Sequence of chain 1.C:
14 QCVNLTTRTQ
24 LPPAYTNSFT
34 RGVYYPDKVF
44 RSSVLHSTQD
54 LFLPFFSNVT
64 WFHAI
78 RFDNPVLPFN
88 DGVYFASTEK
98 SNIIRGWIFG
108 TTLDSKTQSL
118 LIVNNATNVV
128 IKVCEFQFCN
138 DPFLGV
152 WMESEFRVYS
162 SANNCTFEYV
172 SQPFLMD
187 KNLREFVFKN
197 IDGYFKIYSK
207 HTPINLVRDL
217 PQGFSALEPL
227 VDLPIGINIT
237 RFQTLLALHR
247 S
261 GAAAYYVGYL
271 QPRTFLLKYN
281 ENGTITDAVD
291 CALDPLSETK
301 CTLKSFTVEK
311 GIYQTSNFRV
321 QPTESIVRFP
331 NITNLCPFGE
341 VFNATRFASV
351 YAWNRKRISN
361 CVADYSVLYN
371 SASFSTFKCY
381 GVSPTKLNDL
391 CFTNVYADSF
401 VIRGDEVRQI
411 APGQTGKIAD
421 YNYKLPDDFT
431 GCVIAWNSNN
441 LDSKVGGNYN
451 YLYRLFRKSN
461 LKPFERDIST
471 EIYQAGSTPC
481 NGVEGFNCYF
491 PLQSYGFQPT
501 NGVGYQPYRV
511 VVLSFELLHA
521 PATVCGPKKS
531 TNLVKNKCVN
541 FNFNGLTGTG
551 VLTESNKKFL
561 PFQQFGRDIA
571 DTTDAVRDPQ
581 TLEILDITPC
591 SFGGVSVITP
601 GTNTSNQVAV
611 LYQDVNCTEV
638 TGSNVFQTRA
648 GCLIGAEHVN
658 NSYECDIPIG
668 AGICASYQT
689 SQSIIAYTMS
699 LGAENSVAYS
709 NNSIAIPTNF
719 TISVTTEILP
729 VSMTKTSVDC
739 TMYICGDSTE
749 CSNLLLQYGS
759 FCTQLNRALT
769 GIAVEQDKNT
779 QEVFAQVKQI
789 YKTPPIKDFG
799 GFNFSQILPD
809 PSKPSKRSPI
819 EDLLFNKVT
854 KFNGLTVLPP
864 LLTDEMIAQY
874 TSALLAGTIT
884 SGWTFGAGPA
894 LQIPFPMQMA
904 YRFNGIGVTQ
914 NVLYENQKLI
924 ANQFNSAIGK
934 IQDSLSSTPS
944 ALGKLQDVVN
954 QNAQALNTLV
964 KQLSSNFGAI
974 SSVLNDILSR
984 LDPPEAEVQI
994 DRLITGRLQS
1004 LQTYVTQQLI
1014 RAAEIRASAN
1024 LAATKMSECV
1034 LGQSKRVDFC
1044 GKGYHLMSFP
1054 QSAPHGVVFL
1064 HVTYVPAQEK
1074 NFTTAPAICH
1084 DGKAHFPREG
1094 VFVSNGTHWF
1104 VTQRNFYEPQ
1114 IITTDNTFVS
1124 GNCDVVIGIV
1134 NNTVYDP

Sequence of chain 1.B:
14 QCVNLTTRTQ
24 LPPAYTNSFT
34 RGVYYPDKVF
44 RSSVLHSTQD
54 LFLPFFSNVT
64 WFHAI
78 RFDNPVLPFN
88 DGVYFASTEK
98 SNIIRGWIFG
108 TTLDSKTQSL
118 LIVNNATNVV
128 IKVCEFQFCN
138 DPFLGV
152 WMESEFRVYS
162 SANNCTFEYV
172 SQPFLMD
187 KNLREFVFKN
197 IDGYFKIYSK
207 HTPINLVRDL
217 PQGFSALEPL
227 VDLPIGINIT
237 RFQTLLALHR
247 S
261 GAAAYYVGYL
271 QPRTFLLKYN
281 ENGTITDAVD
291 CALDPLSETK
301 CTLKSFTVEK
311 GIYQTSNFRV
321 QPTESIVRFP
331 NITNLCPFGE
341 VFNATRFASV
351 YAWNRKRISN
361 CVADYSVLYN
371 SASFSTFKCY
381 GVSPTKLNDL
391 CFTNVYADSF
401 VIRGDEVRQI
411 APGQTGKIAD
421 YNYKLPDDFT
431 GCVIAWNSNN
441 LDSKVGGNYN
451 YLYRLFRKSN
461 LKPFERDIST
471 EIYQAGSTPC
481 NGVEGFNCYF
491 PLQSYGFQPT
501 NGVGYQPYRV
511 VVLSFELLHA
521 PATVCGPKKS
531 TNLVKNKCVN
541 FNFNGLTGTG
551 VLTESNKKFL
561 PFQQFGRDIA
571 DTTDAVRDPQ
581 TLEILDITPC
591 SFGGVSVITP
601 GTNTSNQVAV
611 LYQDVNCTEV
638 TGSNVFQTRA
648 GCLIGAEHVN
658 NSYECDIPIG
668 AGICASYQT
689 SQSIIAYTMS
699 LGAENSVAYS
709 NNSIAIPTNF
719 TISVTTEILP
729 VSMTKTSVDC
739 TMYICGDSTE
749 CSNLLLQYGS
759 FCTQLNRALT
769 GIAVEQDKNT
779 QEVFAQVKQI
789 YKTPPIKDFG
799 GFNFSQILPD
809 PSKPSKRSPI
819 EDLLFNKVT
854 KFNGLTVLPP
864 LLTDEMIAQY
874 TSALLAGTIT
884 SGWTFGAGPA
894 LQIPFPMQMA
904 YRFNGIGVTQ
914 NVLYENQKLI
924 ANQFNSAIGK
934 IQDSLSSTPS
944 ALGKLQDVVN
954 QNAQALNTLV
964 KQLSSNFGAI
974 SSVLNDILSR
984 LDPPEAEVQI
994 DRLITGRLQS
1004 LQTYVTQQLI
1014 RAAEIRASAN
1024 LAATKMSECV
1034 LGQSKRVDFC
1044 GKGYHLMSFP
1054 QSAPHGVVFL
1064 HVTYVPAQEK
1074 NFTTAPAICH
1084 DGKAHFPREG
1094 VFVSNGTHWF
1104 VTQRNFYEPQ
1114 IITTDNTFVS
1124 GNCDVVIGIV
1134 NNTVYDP

A small-molecule ligand and the protein it binds are described below.
Small molecule (SMILES): CC(=O)N[C@@H]1[C@@H](O)[C@H](O)[C@@H](CO)O[C@H]1O

Binding-site contacts:
Ligand atom O7 contacts residue ASN165 of chain 1.B at 3.5 Å (h-bond).
Ligand atom C3 contacts residue ASN165 of chain 1.B at 3.8 Å.
Ligand atom C8 contacts residue GLU132 of chain 1.B at 3.6 Å.
Ligand atom C1 contacts residue ASN165 of chain 1.B at 1.4 Å.
Ligand atom C6 contacts residue THR167 of chain 1.B at 2.8 Å.
Ligand atom C8 contacts residue ASN165 of chain 1.B at 4.1 Å.
Ligand atom C6 contacts residue LEU518 of chain 1.C at 4.0 Å (hydrophobic).
Ligand atom C5 contacts residue THR167 of chain 1.B at 3.7 Å.
Ligand atom O5 contacts residue THR167 of chain 1.B at 3.4 Å (h-bond).
Ligand atom N2 contacts residue ASN165 of chain 1.B at 2.9 Å (h-bond).
Ligand atom C6 contacts residue GLN115 of chain 1.B at 4.2 Å.
Ligand atom C4 contacts residue ASN165 of chain 1.B at 4.3 Å.
Ligand atom C1 contacts residue GLN115 of chain 1.B at 4.3 Å.
Ligand atom O5 contacts residue ASN165 of chain 1.B at 2.4 Å (h-bond).
Ligand atom O7 contacts residue GLU132 of chain 1.B at 3.1 Å (salt-bridge).
Ligand atom O6 contacts residue LEU518 of chain 1.C at 4.4 Å.
Ligand atom O6 contacts residue THR167 of chain 1.B at 2.9 Å (h-bond).
Ligand atom C7 contacts residue ASN165 of chain 1.B at 3.4 Å.
Ligand atom O6 contacts residue GLN115 of chain 1.B at 3.6 Å (h-bond).
Ligand atom C7 contacts residue GLU132 of chain 1.B at 3.6 Å.
Ligand atom O5 contacts residue GLN115 of chain 1.B at 3.5 Å (h-bond).
Ligand atom C5 contacts residue GLN115 of chain 1.B at 4.5 Å.
Ligand atom C2 contacts residue ASN165 of chain 1.B at 2.5 Å.
Ligand atom C5 contacts residue ASN165 of chain 1.B at 3.6 Å.